A small-molecule ligand and the protein it binds are described below.
Small molecule (SMILES): CC(=O)N[C@@H]1[C@@H](O)[C@H](O)[C@@H](CO)O[C@H]1O

Sequence of chain 2.F:
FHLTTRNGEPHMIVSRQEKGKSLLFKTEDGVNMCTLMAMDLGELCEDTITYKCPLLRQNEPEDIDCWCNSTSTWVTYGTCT

Binding-site contacts:
Ligand atom O3 contacts residue VAL31 of chain 2.F at 3.6 Å.
Ligand atom C2 contacts residue ASN69 of chain 2.F at 4.2 Å.
Ligand atom O1 contacts residue MET33 of chain 2.F at 3.9 Å.
Ligand atom N2 contacts residue VAL31 of chain 2.F at 4.0 Å.
Ligand atom C7 contacts residue ASN69 of chain 2.F at 3.8 Å.
Ligand atom C5 contacts residue MET33 of chain 2.F at 3.7 Å (hydrophobic).
Ligand atom O5 contacts residue MET33 of chain 2.F at 4.2 Å.
Ligand atom O1 contacts residue ASN69 of chain 2.F at 2.1 Å (h-bond).
Ligand atom C5 contacts residue ASN69 of chain 2.F at 3.7 Å.
Ligand atom C3 contacts residue NAG1 of chain 2.DA at 3.7 Å.
Ligand atom C4 contacts residue VAL31 of chain 2.F at 3.8 Å (hydrophobic).
Ligand atom O4 contacts residue NAG1 of chain 2.DA at 3.0 Å.
Ligand atom C5 contacts residue VAL31 of chain 2.F at 4.2 Å (hydrophobic).
Ligand atom C6 contacts residue MET33 of chain 2.F at 3.5 Å (hydrophobic).
Ligand atom C1 contacts residue VAL31 of chain 2.F at 4.3 Å (hydrophobic).
Ligand atom C6 contacts residue LEU24 of chain 2.F at 4.5 Å (hydrophobic).
Ligand atom C8 contacts residue ASN69 of chain 2.F at 3.4 Å.
Ligand atom N2 contacts residue ASN69 of chain 2.F at 4.3 Å.
Ligand atom O5 contacts residue ASN69 of chain 2.F at 2.8 Å (h-bond).
Ligand atom C5 contacts residue NAG1 of chain 2.DA at 4.3 Å.
Ligand atom O1 contacts residue VAL31 of chain 2.F at 3.4 Å (h-bond).
Ligand atom O4 contacts residue VAL31 of chain 2.F at 3.3 Å.
Ligand atom O3 contacts residue NAG1 of chain 2.DA at 2.6 Å (h-bond).
Ligand atom C3 contacts residue VAL31 of chain 2.F at 3.0 Å (hydrophobic).
Ligand atom C4 contacts residue NAG1 of chain 2.DA at 3.2 Å.
Ligand atom C8 contacts residue ARG57 of chain 2.F at 4.2 Å.
Ligand atom C7 contacts residue SER70 of chain 2.F at 4.4 Å.
Ligand atom C6 contacts residue NAG1 of chain 2.DA at 4.3 Å.
Ligand atom O7 contacts residue ASN69 of chain 2.F at 3.8 Å.
Ligand atom C1 contacts residue ASN69 of chain 2.F at 2.7 Å.
Ligand atom O6 contacts residue NAG1 of chain 2.DA at 3.0 Å.
Ligand atom C8 contacts residue SER70 of chain 2.F at 3.7 Å.
Ligand atom C2 contacts residue VAL31 of chain 2.F at 4.0 Å (hydrophobic).
Ligand atom C6 contacts residue ASN69 of chain 2.F at 4.4 Å.
Ligand atom O1 contacts residue SER70 of chain 2.F at 4.2 Å.